Binding-site contacts:
Ligand atom O3 contacts residue UDP1 of chain 1.K at 3.6 Å.
Ligand atom C4 contacts residue TYR21 of chain 1.C at 4.3 Å (hydrophobic).
Ligand atom O3 contacts residue ARG182 of chain 1.C at 3.6 Å.
Ligand atom O1 contacts residue TRP13 of chain 1.C at 4.4 Å.
Ligand atom C6 contacts residue VAL24 of chain 1.C at 3.9 Å (hydrophobic).
Ligand atom O2 contacts residue ARG182 of chain 1.C at 3.7 Å.
Ligand atom C3 contacts residue UDP1 of chain 1.K at 3.3 Å.
Ligand atom C4 contacts residue UDP1 of chain 1.K at 3.8 Å.
Ligand atom O3 contacts residue TRP13 of chain 1.C at 3.8 Å.
Ligand atom C3 contacts residue TYR21 of chain 1.C at 3.9 Å (hydrophobic).
Ligand atom O2 contacts residue UDP1 of chain 1.K at 4.4 Å.
Ligand atom C2 contacts residue TRP13 of chain 1.C at 4.3 Å (hydrophobic).
Ligand atom C6 contacts residue GLU25 of chain 1.C at 4.1 Å.
Ligand atom C2 contacts residue ARG182 of chain 1.C at 4.3 Å.
Ligand atom O4 contacts residue VAL24 of chain 1.C at 3.7 Å.
Ligand atom C2 contacts residue UDP1 of chain 1.K at 4.5 Å.
Ligand atom O6 contacts residue GLU25 of chain 1.C at 3.0 Å (salt-bridge).
Ligand atom C1 contacts residue TRP13 of chain 1.C at 3.5 Å (hydrophobic).
Ligand atom O4 contacts residue UDP1 of chain 1.K at 2.7 Å (h-bond).
Ligand atom C3 contacts residue ARG182 of chain 1.C at 3.7 Å.
Ligand atom C6 contacts residue TRP13 of chain 1.C at 4.1 Å (hydrophobic).
Ligand atom C2 contacts residue TYR21 of chain 1.C at 4.5 Å (hydrophobic).
Ligand atom O6 contacts residue VAL98 of chain 1.C at 4.3 Å.
Ligand atom O4 contacts residue TYR21 of chain 1.C at 4.1 Å.
Ligand atom C4 contacts residue VAL24 of chain 1.C at 4.4 Å (hydrophobic).
Ligand atom O5 contacts residue TRP13 of chain 1.C at 4.0 Å.
Ligand atom O6 contacts residue TRP13 of chain 1.C at 4.1 Å.
Ligand atom O2 contacts residue TYR21 of chain 1.C at 3.8 Å.
Ligand atom C5 contacts residue TYR21 of chain 1.C at 4.3 Å (hydrophobic).

The small molecule below binds the protein below.
Small molecule (SMILES): OC[C@H]1O[C@@](O)(CO[C@H]2O[C@H](CO)[C@@H](O)[C@H](O)[C@H]2O)[C@@H](O)[C@@H]1O

Sequence of chain 1.C:
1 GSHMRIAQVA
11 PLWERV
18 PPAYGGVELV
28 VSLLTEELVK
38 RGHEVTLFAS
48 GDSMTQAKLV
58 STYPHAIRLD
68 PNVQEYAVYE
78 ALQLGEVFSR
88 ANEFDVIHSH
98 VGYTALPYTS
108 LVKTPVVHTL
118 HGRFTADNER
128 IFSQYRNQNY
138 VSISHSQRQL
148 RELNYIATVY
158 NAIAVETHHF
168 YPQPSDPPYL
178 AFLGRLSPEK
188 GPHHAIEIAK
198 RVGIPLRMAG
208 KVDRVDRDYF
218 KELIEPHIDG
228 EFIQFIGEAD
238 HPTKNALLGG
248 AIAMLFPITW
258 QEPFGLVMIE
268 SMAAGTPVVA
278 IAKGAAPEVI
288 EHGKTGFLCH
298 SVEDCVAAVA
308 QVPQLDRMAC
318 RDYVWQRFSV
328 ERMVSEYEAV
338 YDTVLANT